Sequence of chain 1.C:
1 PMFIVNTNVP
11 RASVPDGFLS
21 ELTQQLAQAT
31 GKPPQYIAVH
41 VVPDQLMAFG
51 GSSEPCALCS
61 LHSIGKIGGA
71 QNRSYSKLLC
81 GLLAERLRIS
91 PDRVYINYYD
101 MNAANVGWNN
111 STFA

Binding-site contacts:
Ligand atom C5 contacts residue PHE113 of chain 1.A at 3.6 Å (hydrophobic).
Ligand atom C13 contacts residue PRO1 of chain 1.A at 3.8 Å (hydrophobic).
Ligand atom N1 contacts residue PRO1 of chain 1.A at 3.2 Å (h-bond).
Ligand atom C8 contacts residue PRO1 of chain 1.A at 3.5 Å (hydrophobic).
Ligand atom N4 contacts residue LYS32 of chain 1.A at 3.1 Å (salt-bridge).
Ligand atom C11 contacts residue VAL106 of chain 1.A at 3.7 Å (hydrophobic).
Ligand atom C16 contacts residue LYS32 of chain 1.A at 3.7 Å.
Ligand atom C9 contacts residue PRO1 of chain 1.A at 3.4 Å (hydrophobic).
Ligand atom N3 contacts residue PRO1 of chain 1.A at 3.8 Å.
Ligand atom C10 contacts residue SER63 of chain 1.A at 3.8 Å.
Ligand atom C13 contacts residue TYR95 of chain 1.C at 3.4 Å (hydrophobic).
Ligand atom O contacts residue HIS62 of chain 1.A at 3.7 Å.
Ligand atom N2 contacts residue PRO1 of chain 1.A at 3.7 Å.
Ligand atom C13 contacts residue MET2 of chain 1.A at 3.9 Å (hydrophobic).
Ligand atom N3 contacts residue ILE64 of chain 1.A at 3.7 Å.
Ligand atom C7 contacts residue PRO1 of chain 1.A at 3.8 Å (hydrophobic).
Ligand atom C12 contacts residue VAL106 of chain 1.A at 3.8 Å (hydrophobic).
Ligand atom N2 contacts residue SER63 of chain 1.A at 3.8 Å.
Ligand atom O contacts residue MET2 of chain 1.A at 3.4 Å.
Ligand atom C5 contacts residue TYR36 of chain 1.A at 3.5 Å (hydrophobic).
Ligand atom O1 contacts residue LYS32 of chain 1.A at 2.8 Å (salt-bridge).
Ligand atom C2 contacts residue PRO33 of chain 1.A at 3.9 Å (hydrophobic).
Ligand atom C14 contacts residue TYR95 of chain 1.C at 3.5 Å (hydrophobic).
Ligand atom C8 contacts residue PHE113 of chain 1.A at 3.9 Å (hydrophobic).
Ligand atom O contacts residue ASN97 of chain 1.C at 2.6 Å (h-bond).
Ligand atom C11 contacts residue HIS62 of chain 1.A at 3.7 Å.
Ligand atom C10 contacts residue HIS62 of chain 1.A at 3.9 Å.
Ligand atom C14 contacts residue PRO1 of chain 1.A at 3.2 Å (hydrophobic).
Ligand atom C15 contacts residue LYS32 of chain 1.A at 3.9 Å.
Ligand atom C12 contacts residue MET2 of chain 1.A at 3.9 Å (hydrophobic).
Ligand atom N3 contacts residue LYS32 of chain 1.A at 3.0 Å (salt-bridge).
Ligand atom C12 contacts residue HIS62 of chain 1.A at 3.9 Å.
Ligand atom C11 contacts residue ASN97 of chain 1.C at 3.7 Å.
Ligand atom C8 contacts residue TYR95 of chain 1.C at 3.9 Å (hydrophobic).
Ligand atom C4 contacts residue TYR36 of chain 1.A at 3.4 Å (hydrophobic).
Ligand atom C12 contacts residue ASN97 of chain 1.C at 3.5 Å.
Ligand atom C10 contacts residue VAL106 of chain 1.A at 3.9 Å (hydrophobic).
Ligand atom C10 contacts residue ILE64 of chain 1.A at 3.8 Å (hydrophobic).
Ligand atom N2 contacts residue ILE64 of chain 1.A at 3.0 Å (h-bond).
Ligand atom N1 contacts residue ILE64 of chain 1.A at 3.9 Å.

This protein binds this small molecule.
Small molecule (SMILES): Cn1ccc2ccc(-c3cn(-c4ccc(O)cc4)nn3)nc2c1=O

Sequence of chain 1.A:
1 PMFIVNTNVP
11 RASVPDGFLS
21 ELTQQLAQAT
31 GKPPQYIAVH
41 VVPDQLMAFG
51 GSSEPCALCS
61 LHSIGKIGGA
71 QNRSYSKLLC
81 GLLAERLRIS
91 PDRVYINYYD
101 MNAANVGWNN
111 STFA